Binding-site contacts:
Ligand atom C4 contacts residue PRO356 of chain 3.A at 3.2 Å (hydrophobic).
Ligand atom C7 contacts residue SER228 of chain 3.A at 3.2 Å.
Ligand atom C3 contacts residue ASN233 of chain 3.A at 3.4 Å.
Ligand atom O2 contacts residue TYR231 of chain 3.A at 2.9 Å (h-bond).
Ligand atom O6 contacts residue THR194 of chain 3.A at 3.4 Å.
Ligand atom O3 contacts residue ASN202 of chain 3.A at 2.6 Å (h-bond).
Ligand atom O3 contacts residue PRO356 of chain 3.A at 2.8 Å (h-bond).
Ligand atom O4 contacts residue HIS284 of chain 3.A at 2.6 Å (h-bond).
Ligand atom O7 contacts residue TRP195 of chain 3.A at 2.9 Å (h-bond).
Ligand atom O4 contacts residue GLY355 of chain 3.A at 2.9 Å (h-bond).
Ligand atom O6 contacts residue TYR280 of chain 3.A at 3.2 Å.
Ligand atom C1 contacts residue GLN259 of chain 3.A at 3.4 Å.
Ligand atom C3 contacts residue ASN202 of chain 3.A at 3.4 Å.
Ligand atom O5 contacts residue GLN259 of chain 3.A at 3.0 Å (h-bond).
Ligand atom O6 contacts residue TRP195 of chain 3.A at 3.2 Å.
Ligand atom C2 contacts residue NA1 of chain 3.K at 3.3 Å.
Ligand atom C3 contacts residue NA1 of chain 3.K at 3.4 Å.
Ligand atom O1 contacts residue ASN226 of chain 3.A at 3.1 Å (h-bond).
Ligand atom O4 contacts residue ASN358 of chain 3.A at 2.9 Å (h-bond).
Ligand atom O7 contacts residue TYR231 of chain 3.A at 3.3 Å.
Ligand atom N2 contacts residue ASN226 of chain 3.A at 3.4 Å (h-bond).
Ligand atom C6 contacts residue ASP317 of chain 3.A at 3.4 Å.
Ligand atom O4 contacts residue GLY315 of chain 3.A at 3.4 Å.
Ligand atom C4 contacts residue GLY355 of chain 3.A at 3.4 Å.
Ligand atom O2 contacts residue NA1 of chain 3.K at 2.5 Å (h-bond).
Ligand atom C8 contacts residue ASN226 of chain 3.A at 3.4 Å.
Ligand atom C1 contacts residue ASN358 of chain 3.A at 3.2 Å.
Ligand atom O3 contacts residue NA1 of chain 3.K at 2.4 Å (h-bond).
Ligand atom C4 contacts residue HIS99 of chain 3.A at 3.3 Å.
Ligand atom O6 contacts residue LEU169 of chain 3.A at 3.3 Å.
Ligand atom O3 contacts residue GLY355 of chain 3.A at 3.3 Å.
Ligand atom O6 contacts residue ASP317 of chain 3.A at 2.7 Å (salt-bridge).
Ligand atom N2 contacts residue GLU287 of chain 3.A at 2.9 Å (salt-bridge).
Ligand atom C8 contacts residue SER228 of chain 3.A at 3.4 Å.
Ligand atom C3 contacts residue PRO356 of chain 3.A at 3.3 Å (hydrophobic).
Ligand atom O6 contacts residue ASP357 of chain 3.A at 3.4 Å.
Ligand atom O4 contacts residue HIS99 of chain 3.A at 2.7 Å (h-bond).
Ligand atom O4 contacts residue GLN129 of chain 3.A at 3.1 Å (h-bond).
Ligand atom O4 contacts residue ASN233 of chain 3.A at 2.9 Å (h-bond).
Ligand atom N2 contacts residue SER228 of chain 3.A at 3.4 Å (h-bond).

Sequence of chain 3.A:
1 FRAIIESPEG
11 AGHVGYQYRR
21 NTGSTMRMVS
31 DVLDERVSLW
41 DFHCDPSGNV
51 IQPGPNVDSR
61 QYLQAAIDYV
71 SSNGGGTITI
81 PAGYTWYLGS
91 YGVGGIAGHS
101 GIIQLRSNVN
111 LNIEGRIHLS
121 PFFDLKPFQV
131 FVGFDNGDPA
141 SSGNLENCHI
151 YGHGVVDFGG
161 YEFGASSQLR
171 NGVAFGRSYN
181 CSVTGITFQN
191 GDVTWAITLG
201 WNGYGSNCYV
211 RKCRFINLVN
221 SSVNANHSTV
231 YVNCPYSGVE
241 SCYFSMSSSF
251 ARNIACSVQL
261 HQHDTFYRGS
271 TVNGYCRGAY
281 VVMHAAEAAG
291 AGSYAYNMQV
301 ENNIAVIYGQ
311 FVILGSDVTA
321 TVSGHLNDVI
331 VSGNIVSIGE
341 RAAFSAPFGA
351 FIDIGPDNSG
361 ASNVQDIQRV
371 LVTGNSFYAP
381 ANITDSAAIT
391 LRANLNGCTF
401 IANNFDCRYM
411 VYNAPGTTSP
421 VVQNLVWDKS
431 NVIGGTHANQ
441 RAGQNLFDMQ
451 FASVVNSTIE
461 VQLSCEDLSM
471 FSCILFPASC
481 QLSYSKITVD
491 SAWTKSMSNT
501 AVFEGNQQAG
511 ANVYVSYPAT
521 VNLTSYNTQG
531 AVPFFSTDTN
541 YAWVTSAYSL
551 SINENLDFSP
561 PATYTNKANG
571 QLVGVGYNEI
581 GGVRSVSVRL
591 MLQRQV

The small molecule below binds the protein below.
Small molecule (SMILES): CC(=O)N[C@@H]1[C@@H](O[C@H]2O[C@H](CO)[C@H](O[C@H]3O[C@H](CO[C@@H]4O[C@@H](C)[C@H](O)[C@@H](O)[C@H]4O)[C@@H](O)[C@H](O)[C@H]3O)[C@H](O[C@@H]3O[C@H](CO)[C@@H](O)[C@H](O)[C@H]3NC(C)=O)[C@H]2O)[C@H](O)[C@@H](CO[C@H]2O[C@H](CO)[C@@H](O)[C@H](O)[C@H]2O)O[C@@H]1O